Binding-site contacts:
Ligand atom N2 contacts residue ASN1134 of chain 1.A at 2.9 Å (h-bond).
Ligand atom C4 contacts residue ASN1134 of chain 1.A at 4.3 Å.
Ligand atom C2 contacts residue ASN1134 of chain 1.A at 2.5 Å.
Ligand atom O7 contacts residue ASN1134 of chain 1.A at 3.7 Å.
Ligand atom C3 contacts residue ASN1134 of chain 1.A at 3.8 Å.
Ligand atom C7 contacts residue ASN1134 of chain 1.A at 3.5 Å.
Ligand atom O5 contacts residue ASN1134 of chain 1.A at 2.4 Å (h-bond).
Ligand atom C1 contacts residue ASN1134 of chain 1.A at 1.5 Å.
Ligand atom C5 contacts residue ASN1134 of chain 1.A at 3.7 Å.

This small molecule binds to this protein.
Small molecule (SMILES): CC(=O)N[C@@H]1[C@@H](O)[C@H](O)[C@@H](CO)O[C@H]1O

Sequence of chain 1.A:
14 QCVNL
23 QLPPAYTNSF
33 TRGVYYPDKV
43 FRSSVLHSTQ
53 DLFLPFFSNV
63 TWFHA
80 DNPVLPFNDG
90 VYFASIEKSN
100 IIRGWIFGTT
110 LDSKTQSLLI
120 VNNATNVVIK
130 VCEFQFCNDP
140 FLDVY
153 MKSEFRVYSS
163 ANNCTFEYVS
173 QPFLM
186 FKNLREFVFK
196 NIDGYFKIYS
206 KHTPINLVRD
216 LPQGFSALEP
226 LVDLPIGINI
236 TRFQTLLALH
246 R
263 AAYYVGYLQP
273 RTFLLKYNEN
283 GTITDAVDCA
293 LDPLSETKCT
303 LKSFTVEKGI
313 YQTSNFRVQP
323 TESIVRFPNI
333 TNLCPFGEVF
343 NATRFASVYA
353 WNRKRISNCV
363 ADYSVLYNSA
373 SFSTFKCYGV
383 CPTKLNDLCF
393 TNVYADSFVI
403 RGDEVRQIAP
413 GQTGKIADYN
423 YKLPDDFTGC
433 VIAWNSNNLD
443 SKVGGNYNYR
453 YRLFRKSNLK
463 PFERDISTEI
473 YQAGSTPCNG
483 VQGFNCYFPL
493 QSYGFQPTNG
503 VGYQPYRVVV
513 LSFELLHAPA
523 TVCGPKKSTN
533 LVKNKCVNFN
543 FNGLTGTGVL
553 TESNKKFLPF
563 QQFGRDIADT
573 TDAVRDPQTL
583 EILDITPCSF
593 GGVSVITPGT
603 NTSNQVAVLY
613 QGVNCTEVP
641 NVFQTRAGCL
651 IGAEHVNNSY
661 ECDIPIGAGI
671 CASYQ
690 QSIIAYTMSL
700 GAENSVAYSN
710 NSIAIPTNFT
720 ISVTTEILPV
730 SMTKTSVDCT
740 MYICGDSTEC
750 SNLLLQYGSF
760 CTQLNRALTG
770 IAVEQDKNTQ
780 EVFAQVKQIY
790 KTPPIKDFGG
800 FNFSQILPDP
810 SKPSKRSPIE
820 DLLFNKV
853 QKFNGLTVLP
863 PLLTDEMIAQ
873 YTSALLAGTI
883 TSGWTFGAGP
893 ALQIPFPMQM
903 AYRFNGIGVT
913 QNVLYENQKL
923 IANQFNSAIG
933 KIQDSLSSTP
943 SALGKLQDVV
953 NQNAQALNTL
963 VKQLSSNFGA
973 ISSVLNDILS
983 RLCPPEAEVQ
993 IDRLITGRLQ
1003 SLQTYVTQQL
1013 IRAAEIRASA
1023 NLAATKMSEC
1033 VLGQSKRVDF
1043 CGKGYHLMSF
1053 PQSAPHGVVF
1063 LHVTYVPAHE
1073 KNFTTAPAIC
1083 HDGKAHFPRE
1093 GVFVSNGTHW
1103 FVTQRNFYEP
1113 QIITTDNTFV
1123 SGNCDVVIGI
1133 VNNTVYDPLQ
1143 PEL